This small molecule binds to this protein.
Small molecule (SMILES): CC(=O)N[C@@H]1[C@@H](O)[C@H](O)[C@@H](CO)O[C@H]1O

Binding-site contacts:
Ligand atom O7 contacts residue ASN38 of chain 1.B at 3.7 Å.
Ligand atom C1 contacts residue ASN38 of chain 1.B at 1.4 Å.
Ligand atom N2 contacts residue ASN38 of chain 1.B at 2.9 Å (h-bond).
Ligand atom C4 contacts residue ASN38 of chain 1.B at 4.2 Å.
Ligand atom C7 contacts residue ASN38 of chain 1.B at 3.5 Å.
Ligand atom O5 contacts residue ASN38 of chain 1.B at 2.4 Å (h-bond).
Ligand atom C2 contacts residue ASN38 of chain 1.B at 2.5 Å.
Ligand atom C3 contacts residue ASN38 of chain 1.B at 3.8 Å.
Ligand atom C5 contacts residue ASN38 of chain 1.B at 3.7 Å.
Ligand atom C8 contacts residue ARG37 of chain 1.B at 3.7 Å.

Sequence of chain 1.B:
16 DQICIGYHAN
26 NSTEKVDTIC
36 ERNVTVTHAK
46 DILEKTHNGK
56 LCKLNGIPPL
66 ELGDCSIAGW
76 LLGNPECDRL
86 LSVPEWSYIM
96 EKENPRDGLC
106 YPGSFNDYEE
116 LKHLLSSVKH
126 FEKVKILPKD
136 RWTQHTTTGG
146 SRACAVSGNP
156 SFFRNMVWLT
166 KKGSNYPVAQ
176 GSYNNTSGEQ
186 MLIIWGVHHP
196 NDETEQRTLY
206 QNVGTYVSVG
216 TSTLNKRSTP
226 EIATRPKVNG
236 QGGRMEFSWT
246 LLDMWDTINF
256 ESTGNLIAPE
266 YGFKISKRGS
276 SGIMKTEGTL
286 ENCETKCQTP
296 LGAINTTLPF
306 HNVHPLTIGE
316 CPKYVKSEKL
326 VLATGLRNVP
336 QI